A protein and the small-molecule ligand that binds it are described below.
Small molecule (SMILES): CC(=O)N[C@H]1[C@H](O[C@H]2[C@H](O)[C@@H](NC(C)=O)CO[C@@H]2CO)O[C@H](CO)[C@@H](O[C@@H]2O[C@H](CO)[C@@H](O)[C@H](O)[C@@H]2O)[C@@H]1O

Sequence of chain 2.A:
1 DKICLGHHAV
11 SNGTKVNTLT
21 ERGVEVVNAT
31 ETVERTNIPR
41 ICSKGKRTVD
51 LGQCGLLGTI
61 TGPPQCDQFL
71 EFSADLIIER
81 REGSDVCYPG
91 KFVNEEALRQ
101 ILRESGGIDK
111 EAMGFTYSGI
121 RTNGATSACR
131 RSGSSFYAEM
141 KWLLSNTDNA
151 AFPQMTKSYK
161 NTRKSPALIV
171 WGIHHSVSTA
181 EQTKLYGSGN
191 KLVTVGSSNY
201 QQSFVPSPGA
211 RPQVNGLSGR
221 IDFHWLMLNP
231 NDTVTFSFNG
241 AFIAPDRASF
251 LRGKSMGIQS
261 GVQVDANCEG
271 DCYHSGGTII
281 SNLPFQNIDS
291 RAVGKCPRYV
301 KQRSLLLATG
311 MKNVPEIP

Binding-site contacts:
Ligand atom C5 contacts residue THR309 of chain 2.A at 4.5 Å.
Ligand atom C1 contacts residue THR309 of chain 2.A at 3.7 Å.
Ligand atom O3 contacts residue ASN28 of chain 2.A at 4.5 Å.
Ligand atom C8 contacts residue THR30 of chain 2.A at 3.4 Å.
Ligand atom N2 contacts residue ASN28 of chain 2.A at 2.5 Å (h-bond).
Ligand atom C6 contacts residue THR309 of chain 2.A at 4.3 Å.
Ligand atom O7 contacts residue ASN28 of chain 2.A at 3.5 Å (h-bond).
Ligand atom C3 contacts residue ASN28 of chain 2.A at 3.5 Å.
Ligand atom C8 contacts residue ASN28 of chain 2.A at 4.3 Å.
Ligand atom C7 contacts residue ASN28 of chain 2.A at 3.2 Å.
Ligand atom C1 contacts residue ASN28 of chain 2.A at 1.4 Å.
Ligand atom C2 contacts residue ASN28 of chain 2.A at 2.1 Å.
Ligand atom O6 contacts residue LEU52 of chain 2.B at 3.7 Å.
Ligand atom O6 contacts residue THR309 of chain 2.A at 4.0 Å.
Ligand atom C5 contacts residue ASN28 of chain 2.A at 3.6 Å.
Ligand atom O5 contacts residue ASN28 of chain 2.A at 2.4 Å (h-bond).
Ligand atom O5 contacts residue THR309 of chain 2.A at 3.2 Å (h-bond).
Ligand atom C6 contacts residue THR30 of chain 2.A at 3.9 Å.
Ligand atom C4 contacts residue ASN28 of chain 2.A at 4.0 Å.
Ligand atom O5 contacts residue ALA29 of chain 2.A at 4.3 Å.

Sequence of chain 2.B:
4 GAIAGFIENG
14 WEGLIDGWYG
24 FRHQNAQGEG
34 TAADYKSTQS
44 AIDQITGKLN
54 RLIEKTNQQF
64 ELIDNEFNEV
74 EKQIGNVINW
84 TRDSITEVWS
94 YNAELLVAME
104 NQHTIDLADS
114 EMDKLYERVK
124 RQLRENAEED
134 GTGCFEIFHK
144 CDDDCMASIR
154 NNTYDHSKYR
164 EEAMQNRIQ